A small-molecule ligand and the protein it binds are described below.
Small molecule (SMILES): OC1CCCC1

Binding-site contacts:
Ligand atom C01 contacts residue ASN27 of chain 1.A at 3.7 Å.
Ligand atom C04 contacts residue ASN24 of chain 1.A at 4.0 Å.
Ligand atom C05 contacts residue GLN28 of chain 1.A at 4.2 Å.
Ligand atom C05 contacts residue ASN27 of chain 1.A at 3.9 Å.
Ligand atom O06 contacts residue ASN24 of chain 1.A at 2.9 Å (h-bond).
Ligand atom C02 contacts residue LYS31 of chain 1.A at 4.4 Å.
Ligand atom C02 contacts residue ASN27 of chain 1.A at 4.4 Å.
Ligand atom C05 contacts residue LYS31 of chain 1.A at 4.3 Å.
Ligand atom O06 contacts residue ASN27 of chain 1.A at 4.4 Å.
Ligand atom C01 contacts residue LYS31 of chain 1.A at 3.3 Å.
Ligand atom O06 contacts residue GLN28 of chain 1.A at 4.2 Å.
Ligand atom C03 contacts residue ASN27 of chain 1.A at 4.3 Å.
Ligand atom C04 contacts residue ASN27 of chain 1.A at 4.2 Å.

Sequence of chain 1.A:
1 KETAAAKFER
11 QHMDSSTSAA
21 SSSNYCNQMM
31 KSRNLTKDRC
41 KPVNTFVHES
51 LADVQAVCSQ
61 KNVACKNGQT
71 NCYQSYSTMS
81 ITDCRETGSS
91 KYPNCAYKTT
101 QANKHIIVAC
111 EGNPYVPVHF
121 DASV